This protein binds this small molecule.
Small molecule (SMILES): CC/C(=C(\c1ccc(O)cc1)c1ccc(OCCN(C)C)cc1)c1ccccc1

Sequence of chain 1.G:
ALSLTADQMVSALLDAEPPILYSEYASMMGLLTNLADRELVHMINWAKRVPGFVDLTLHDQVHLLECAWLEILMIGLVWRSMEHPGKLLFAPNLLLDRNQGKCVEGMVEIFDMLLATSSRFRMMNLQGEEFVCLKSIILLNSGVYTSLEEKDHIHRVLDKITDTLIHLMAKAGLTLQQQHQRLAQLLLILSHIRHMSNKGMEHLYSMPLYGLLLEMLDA

Binding-site contacts:
Ligand atom C10 contacts residue PHE131 of chain 1.G at 4.0 Å (hydrophobic).
Ligand atom C19 contacts residue LEU231 of chain 1.G at 4.1 Å (hydrophobic).
Ligand atom C10 contacts residue LEU134 of chain 1.G at 3.7 Å (hydrophobic).
Ligand atom C12 contacts residue MET127 of chain 1.G at 3.6 Å (hydrophobic).
Ligand atom C15 contacts residue GLY227 of chain 1.G at 4.0 Å.
Ligand atom C4 contacts residue LEU93 of chain 1.G at 3.9 Å (hydrophobic).
Ligand atom C13 contacts residue MET127 of chain 1.G at 3.5 Å (hydrophobic).
Ligand atom C10 contacts residue ILE130 of chain 1.G at 3.9 Å (hydrophobic).
Ligand atom N24 contacts residue ASP57 of chain 1.G at 3.4 Å (salt-bridge).
Ligand atom C6 contacts residue PHE110 of chain 1.G at 4.0 Å (hydrophobic).
Ligand atom C5 contacts residue PHE110 of chain 1.G at 4.0 Å (hydrophobic).
Ligand atom C23 contacts residue ASP57 of chain 1.G at 3.6 Å.
Ligand atom C15 contacts residue LEU231 of chain 1.G at 3.8 Å (hydrophobic).
Ligand atom O4 contacts residue LEU93 of chain 1.G at 3.5 Å (h-bond).
Ligand atom C19 contacts residue TRP89 of chain 1.G at 3.7 Å (hydrophobic).
Ligand atom C18 contacts residue ALA56 of chain 1.G at 3.3 Å (hydrophobic).
Ligand atom C26 contacts residue ASP57 of chain 1.G at 3.9 Å.
Ligand atom O4 contacts residue ARG100 of chain 1.G at 3.2 Å (salt-bridge).
Ligand atom C6 contacts residue LEU52 of chain 1.G at 3.7 Å (hydrophobic).
Ligand atom C25 contacts residue ASP57 of chain 1.G at 3.3 Å.
Ligand atom C25 contacts residue LEU60 of chain 1.G at 3.8 Å (hydrophobic).
Ligand atom C9 contacts residue PHE110 of chain 1.G at 3.5 Å (hydrophobic).
Ligand atom C20 contacts residue LEU231 of chain 1.G at 3.6 Å (hydrophobic).
Ligand atom C10 contacts residue MET94 of chain 1.G at 3.8 Å (hydrophobic).
Ligand atom C14 contacts residue LEU231 of chain 1.G at 4.0 Å (hydrophobic).
Ligand atom C21 contacts residue LEU231 of chain 1.G at 3.4 Å (hydrophobic).
Ligand atom C2 contacts residue PHE110 of chain 1.G at 4.1 Å (hydrophobic).
Ligand atom C1 contacts residue PHE110 of chain 1.G at 3.9 Å (hydrophobic).
Ligand atom C21 contacts residue THR53 of chain 1.G at 3.9 Å.
Ligand atom C18 contacts residue LEU90 of chain 1.G at 3.8 Å (hydrophobic).
Ligand atom C3 contacts residue LEU97 of chain 1.G at 4.0 Å (hydrophobic).
Ligand atom O4 contacts residue GLU59 of chain 1.G at 3.3 Å (salt-bridge).
Ligand atom O20 contacts residue LEU231 of chain 1.G at 3.4 Å.
Ligand atom C19 contacts residue ALA56 of chain 1.G at 3.2 Å (hydrophobic).
Ligand atom C23 contacts residue TRP89 of chain 1.G at 4.1 Å (hydrophobic).
Ligand atom C3 contacts residue LEU93 of chain 1.G at 3.5 Å (hydrophobic).
Ligand atom C17 contacts residue ALA56 of chain 1.G at 3.9 Å (hydrophobic).
Ligand atom C20 contacts residue ALA56 of chain 1.G at 3.8 Å (hydrophobic).
Ligand atom C6 contacts residue ALA56 of chain 1.G at 3.6 Å (hydrophobic).
Ligand atom C5 contacts residue ALA56 of chain 1.G at 4.0 Å (hydrophobic).